Binding-site contacts:
Ligand atom O4 contacts residue TYR75 of chain 1.B at 2.6 Å (h-bond).
Ligand atom N1 contacts residue TYR100 of chain 1.B at 4.2 Å.
Ligand atom O1 contacts residue TYR75 of chain 1.B at 3.6 Å.
Ligand atom O2 contacts residue GLY87 of chain 1.B at 3.9 Å.
Ligand atom O1 contacts residue TYR100 of chain 1.B at 2.6 Å (h-bond).
Ligand atom P1 contacts residue TYR75 of chain 1.B at 3.8 Å.
Ligand atom O3 contacts residue TYR100 of chain 1.B at 4.3 Å.
Ligand atom C4 contacts residue SER88 of chain 1.B at 4.5 Å.
Ligand atom N1 contacts residue TRP106 of chain 1.B at 4.2 Å.
Ligand atom C5 contacts residue TRP106 of chain 1.B at 3.8 Å (hydrophobic).
Ligand atom O2 contacts residue TYR75 of chain 1.B at 4.1 Å.
Ligand atom O2 contacts residue TYR100 of chain 1.B at 3.7 Å.
Ligand atom C3 contacts residue TRP93 of chain 1.B at 3.7 Å (hydrophobic).
Ligand atom C3 contacts residue TRP106 of chain 1.B at 3.6 Å (hydrophobic).
Ligand atom C2 contacts residue GLY87 of chain 1.B at 3.3 Å.
Ligand atom C1 contacts residue TRP93 of chain 1.B at 4.0 Å (hydrophobic).
Ligand atom C5 contacts residue TYR100 of chain 1.B at 4.1 Å (hydrophobic).
Ligand atom N1 contacts residue TRP93 of chain 1.B at 4.1 Å.
Ligand atom C1 contacts residue TYR100 of chain 1.B at 3.8 Å (hydrophobic).
Ligand atom C4 contacts residue TRP93 of chain 1.B at 3.7 Å (hydrophobic).
Ligand atom C2 contacts residue TRP93 of chain 1.B at 3.9 Å (hydrophobic).
Ligand atom C1 contacts residue GLY87 of chain 1.B at 3.6 Å.
Ligand atom C4 contacts residue TRP106 of chain 1.B at 3.7 Å (hydrophobic).
Ligand atom C1 contacts residue TYR75 of chain 1.B at 3.6 Å (hydrophobic).
Ligand atom C3 contacts residue TYR100 of chain 1.B at 3.4 Å (hydrophobic).
Ligand atom P1 contacts residue TYR100 of chain 1.B at 3.7 Å.

The small molecule below binds the protein below.
Small molecule (SMILES): C[N+](C)(C)CCOP(=O)(O)O

Sequence of chain 1.B:
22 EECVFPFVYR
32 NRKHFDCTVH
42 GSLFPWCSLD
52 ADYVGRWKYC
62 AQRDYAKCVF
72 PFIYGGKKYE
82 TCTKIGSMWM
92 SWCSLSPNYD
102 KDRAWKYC